Sequence of chain 1.B:
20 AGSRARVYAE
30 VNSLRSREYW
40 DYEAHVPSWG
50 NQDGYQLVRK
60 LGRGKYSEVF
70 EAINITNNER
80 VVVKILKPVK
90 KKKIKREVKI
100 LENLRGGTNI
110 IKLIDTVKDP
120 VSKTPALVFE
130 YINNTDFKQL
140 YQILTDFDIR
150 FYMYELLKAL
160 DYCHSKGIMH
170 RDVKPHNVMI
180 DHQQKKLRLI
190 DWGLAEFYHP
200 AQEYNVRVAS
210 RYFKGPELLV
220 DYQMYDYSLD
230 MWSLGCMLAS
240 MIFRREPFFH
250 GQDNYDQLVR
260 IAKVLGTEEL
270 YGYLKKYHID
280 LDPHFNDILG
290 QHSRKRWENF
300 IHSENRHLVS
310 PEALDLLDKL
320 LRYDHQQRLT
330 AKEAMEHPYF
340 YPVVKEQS

This protein binds this small molecule.
Small molecule (SMILES): O=C(O)c1ccc(-c2oc3c(Cl)cc(Cl)cc3c(=O)c2O)cc1

Binding-site contacts:
Ligand atom CL6 contacts residue GOL1 of chain 1.H at 3.5 Å.
Ligand atom CL6 contacts residue GLY61 of chain 1.B at 3.3 Å.
Ligand atom O02 contacts residue GLU129 of chain 1.B at 3.4 Å (salt-bridge).
Ligand atom CL5 contacts residue ASN133 of chain 1.B at 3.8 Å.
Ligand atom C11 contacts residue LEU60 of chain 1.B at 3.8 Å (hydrophobic).
Ligand atom C23 contacts residue LEU60 of chain 1.B at 3.9 Å (hydrophobic).
Ligand atom C21 contacts residue ILE131 of chain 1.B at 3.7 Å (hydrophobic).
Ligand atom O04 contacts residue ILE110 of chain 1.B at 3.6 Å.
Ligand atom C22 contacts residue ILE131 of chain 1.B at 3.8 Å (hydrophobic).
Ligand atom C12 contacts residue TYR130 of chain 1.B at 3.7 Å (hydrophobic).
Ligand atom O01 contacts residue LYS83 of chain 1.B at 2.9 Å (salt-bridge).
Ligand atom CL6 contacts residue ARG62 of chain 1.B at 3.4 Å.
Ligand atom O01 contacts residue ASP190 of chain 1.B at 3.6 Å.
Ligand atom C21 contacts residue VAL81 of chain 1.B at 3.4 Å (hydrophobic).
Ligand atom C19 contacts residue VAL81 of chain 1.B at 3.7 Å (hydrophobic).
Ligand atom C07 contacts residue ILE189 of chain 1.B at 3.6 Å (hydrophobic).
Ligand atom C17 contacts residue LEU60 of chain 1.B at 3.7 Å (hydrophobic).
Ligand atom C19 contacts residue GLU129 of chain 1.B at 3.9 Å.
Ligand atom C14 contacts residue ASP190 of chain 1.B at 3.4 Å.
Ligand atom O02 contacts residue TYR130 of chain 1.B at 3.1 Å.
Ligand atom CL5 contacts residue TYR130 of chain 1.B at 3.6 Å.
Ligand atom O02 contacts residue ILE131 of chain 1.B at 2.5 Å (h-bond).
Ligand atom C14 contacts residue PHE128 of chain 1.B at 3.9 Å (hydrophobic).
Ligand atom C08 contacts residue ILE189 of chain 1.B at 3.6 Å (hydrophobic).
Ligand atom O02 contacts residue VAL81 of chain 1.B at 3.6 Å.
Ligand atom C09 contacts residue ILE189 of chain 1.B at 3.6 Å (hydrophobic).
Ligand atom C08 contacts residue PHE128 of chain 1.B at 3.6 Å (hydrophobic).
Ligand atom O04 contacts residue PHE128 of chain 1.B at 3.9 Å.
Ligand atom O04 contacts residue GLU129 of chain 1.B at 2.8 Å (salt-bridge).
Ligand atom C10 contacts residue ILE189 of chain 1.B at 3.7 Å (hydrophobic).
Ligand atom C17 contacts residue MET178 of chain 1.B at 3.8 Å (hydrophobic).
Ligand atom C12 contacts residue ILE131 of chain 1.B at 3.0 Å (hydrophobic).
Ligand atom O03 contacts residue ASP190 of chain 1.B at 2.9 Å (salt-bridge).
Ligand atom O03 contacts residue PHE128 of chain 1.B at 3.4 Å.
Ligand atom C23 contacts residue MET178 of chain 1.B at 3.6 Å (hydrophobic).
Ligand atom C07 contacts residue ARG62 of chain 1.B at 3.8 Å.
Ligand atom O13 contacts residue MET178 of chain 1.B at 3.6 Å.
Ligand atom C14 contacts residue LYS83 of chain 1.B at 3.8 Å.
Ligand atom C15 contacts residue ILE131 of chain 1.B at 3.8 Å (hydrophobic).
Ligand atom O04 contacts residue VAL81 of chain 1.B at 3.9 Å.